Binding-site contacts:
Ligand atom O7 contacts residue PHE90 of chain 28.C at 4.4 Å.
Ligand atom C2 contacts residue ASN67 of chain 28.C at 2.5 Å.
Ligand atom O7 contacts residue ASN67 of chain 28.C at 3.3 Å (h-bond).
Ligand atom C4 contacts residue ASN67 of chain 28.C at 4.2 Å.
Ligand atom O7 contacts residue SER300 of chain 27.E at 4.3 Å.
Ligand atom C3 contacts residue ASN67 of chain 28.C at 3.8 Å.
Ligand atom C1 contacts residue MET118 of chain 28.C at 4.1 Å (hydrophobic).
Ligand atom C7 contacts residue PHE90 of chain 28.C at 4.2 Å (hydrophobic).
Ligand atom C7 contacts residue MET118 of chain 28.C at 4.0 Å (hydrophobic).
Ligand atom C7 contacts residue ASN67 of chain 28.C at 3.3 Å.
Ligand atom N2 contacts residue ASN67 of chain 28.C at 2.9 Å (h-bond).
Ligand atom C7 contacts residue SER300 of chain 27.E at 3.4 Å.
Ligand atom N2 contacts residue MET118 of chain 28.C at 3.6 Å.
Ligand atom C8 contacts residue ARG89 of chain 28.C at 3.3 Å.
Ligand atom C8 contacts residue MET118 of chain 28.C at 3.8 Å (hydrophobic).
Ligand atom C8 contacts residue SER300 of chain 27.E at 1.9 Å.
Ligand atom C8 contacts residue ASN67 of chain 28.C at 4.4 Å.
Ligand atom C1 contacts residue ASN67 of chain 28.C at 1.4 Å.
Ligand atom N2 contacts residue SER300 of chain 27.E at 3.9 Å.
Ligand atom C8 contacts residue PHE90 of chain 28.C at 3.7 Å (hydrophobic).
Ligand atom C5 contacts residue ASN67 of chain 28.C at 3.7 Å.
Ligand atom O5 contacts residue ASN67 of chain 28.C at 2.4 Å (h-bond).
Ligand atom C2 contacts residue MET118 of chain 28.C at 4.5 Å (hydrophobic).

The small molecule below binds the protein below.
Small molecule (SMILES): CC(=O)N[C@@H]1[C@@H](O)[C@H](O)[C@@H](CO)O[C@H]1O

Sequence of chain 28.C:
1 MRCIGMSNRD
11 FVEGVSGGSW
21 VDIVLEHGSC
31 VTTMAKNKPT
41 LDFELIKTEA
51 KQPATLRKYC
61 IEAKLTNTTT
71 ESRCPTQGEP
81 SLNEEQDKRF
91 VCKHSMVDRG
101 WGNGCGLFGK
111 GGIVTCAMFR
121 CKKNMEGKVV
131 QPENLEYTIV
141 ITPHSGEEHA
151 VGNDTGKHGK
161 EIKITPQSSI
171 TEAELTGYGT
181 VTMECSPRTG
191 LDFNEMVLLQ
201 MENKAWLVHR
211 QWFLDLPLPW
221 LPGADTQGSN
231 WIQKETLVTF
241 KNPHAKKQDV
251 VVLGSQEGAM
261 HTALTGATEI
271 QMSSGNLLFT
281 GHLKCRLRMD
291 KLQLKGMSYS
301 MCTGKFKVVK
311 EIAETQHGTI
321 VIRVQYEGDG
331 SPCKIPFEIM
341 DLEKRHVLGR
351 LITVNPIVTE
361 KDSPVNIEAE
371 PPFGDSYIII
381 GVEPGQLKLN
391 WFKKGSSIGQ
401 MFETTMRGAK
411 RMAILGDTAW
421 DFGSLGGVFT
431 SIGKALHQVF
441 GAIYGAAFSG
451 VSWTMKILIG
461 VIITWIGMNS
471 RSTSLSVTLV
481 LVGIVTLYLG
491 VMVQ

Sequence of chain 27.E:
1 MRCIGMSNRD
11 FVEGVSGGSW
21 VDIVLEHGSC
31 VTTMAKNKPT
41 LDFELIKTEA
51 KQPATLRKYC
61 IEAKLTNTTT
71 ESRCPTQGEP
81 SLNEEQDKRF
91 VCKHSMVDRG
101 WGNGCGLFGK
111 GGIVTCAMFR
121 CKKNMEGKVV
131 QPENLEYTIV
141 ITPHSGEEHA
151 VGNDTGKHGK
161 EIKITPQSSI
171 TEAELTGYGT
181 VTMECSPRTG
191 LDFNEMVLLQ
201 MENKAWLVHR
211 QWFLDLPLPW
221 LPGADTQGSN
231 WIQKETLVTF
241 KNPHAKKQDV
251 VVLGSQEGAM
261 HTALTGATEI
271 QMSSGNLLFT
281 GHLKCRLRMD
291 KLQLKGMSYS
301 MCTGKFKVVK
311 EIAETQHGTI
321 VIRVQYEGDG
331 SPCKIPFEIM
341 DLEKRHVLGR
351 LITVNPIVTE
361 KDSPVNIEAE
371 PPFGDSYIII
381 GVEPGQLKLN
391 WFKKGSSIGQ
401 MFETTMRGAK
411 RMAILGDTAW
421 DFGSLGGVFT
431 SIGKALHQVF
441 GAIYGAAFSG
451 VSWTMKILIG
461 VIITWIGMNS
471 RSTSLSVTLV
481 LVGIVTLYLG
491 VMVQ